Binding-site contacts:
Ligand atom O6 contacts residue TYR156 of chain 1.C at 3.3 Å (h-bond).
Ligand atom O9 contacts residue HIS176 of chain 1.C at 3.2 Å (h-bond).
Ligand atom C4 contacts residue WC81 of chain 1.T at 3.3 Å.
Ligand atom O1 contacts residue SER172 of chain 1.C at 2.6 Å (h-bond).
Ligand atom C9 contacts residue TYR156 of chain 1.C at 3.5 Å (hydrophobic).
Ligand atom C20 contacts residue ALA209 of chain 1.C at 3.4 Å (hydrophobic).
Ligand atom O5 contacts residue ALA207 of chain 1.C at 2.8 Å (h-bond).
Ligand atom O10 contacts residue GLY210 of chain 1.C at 3.3 Å.
Ligand atom C2 contacts residue WC81 of chain 1.T at 3.4 Å.
Ligand atom C11 contacts residue WC81 of chain 1.T at 3.2 Å.
Ligand atom C15 contacts residue LEU317 of chain 1.C at 3.3 Å (hydrophobic).
Ligand atom O8 contacts residue TYR213 of chain 1.C at 3.4 Å (h-bond).
Ligand atom C14 contacts residue ASP324 of chain 1.C at 3.1 Å.
Ligand atom O10 contacts residue TYR213 of chain 1.C at 2.9 Å (h-bond).
Ligand atom O7 contacts residue ALA209 of chain 1.C at 3.0 Å (h-bond).
Ligand atom N1 contacts residue GLN170 of chain 1.C at 3.1 Å (h-bond).
Ligand atom O9 contacts residue K1 of chain 1.W at 2.8 Å.
Ligand atom O5 contacts residue ALA209 of chain 1.C at 2.6 Å (h-bond).
Ligand atom O4 contacts residue ALA207 of chain 1.C at 2.9 Å (h-bond).
Ligand atom O5 contacts residue K1 of chain 1.W at 3.5 Å.
Ligand atom O4 contacts residue TYR156 of chain 1.C at 3.5 Å (h-bond).
Ligand atom O9 contacts residue FE1 of chain 1.U at 1.9 Å.
Ligand atom O9 contacts residue GLU222 of chain 1.C at 3.3 Å (salt-bridge).
Ligand atom N4 contacts residue WC81 of chain 1.T at 3.2 Å.
Ligand atom C12 contacts residue WC81 of chain 1.T at 3.5 Å.
Ligand atom C6 contacts residue TYR156 of chain 1.C at 3.3 Å (hydrophobic).
Ligand atom C4 contacts residue TYR156 of chain 1.C at 3.3 Å (hydrophobic).
Ligand atom C1 contacts residue SER172 of chain 1.C at 3.2 Å.
Ligand atom C10 contacts residue TYR156 of chain 1.C at 3.4 Å (hydrophobic).
Ligand atom O3 contacts residue ARG158 of chain 1.C at 2.8 Å (salt-bridge).
Ligand atom C18 contacts residue WC81 of chain 1.T at 3.5 Å.
Ligand atom C17 contacts residue GLY137 of chain 1.C at 3.3 Å.
Ligand atom C1 contacts residue TYR156 of chain 1.C at 3.4 Å (hydrophobic).
Ligand atom O3 contacts residue GLN170 of chain 1.C at 3.3 Å.
Ligand atom P1 contacts residue FE1 of chain 1.U at 3.1 Å.
Ligand atom O8 contacts residue HIS176 of chain 1.C at 2.9 Å (h-bond).
Ligand atom C9 contacts residue ASP324 of chain 1.C at 3.2 Å.
Ligand atom N2 contacts residue TYR156 of chain 1.C at 3.2 Å (h-bond).
Ligand atom O9 contacts residue HIS153 of chain 1.C at 3.1 Å (h-bond).
Ligand atom O8 contacts residue FE1 of chain 1.U at 3.2 Å.

Sequence of chain 1.C:
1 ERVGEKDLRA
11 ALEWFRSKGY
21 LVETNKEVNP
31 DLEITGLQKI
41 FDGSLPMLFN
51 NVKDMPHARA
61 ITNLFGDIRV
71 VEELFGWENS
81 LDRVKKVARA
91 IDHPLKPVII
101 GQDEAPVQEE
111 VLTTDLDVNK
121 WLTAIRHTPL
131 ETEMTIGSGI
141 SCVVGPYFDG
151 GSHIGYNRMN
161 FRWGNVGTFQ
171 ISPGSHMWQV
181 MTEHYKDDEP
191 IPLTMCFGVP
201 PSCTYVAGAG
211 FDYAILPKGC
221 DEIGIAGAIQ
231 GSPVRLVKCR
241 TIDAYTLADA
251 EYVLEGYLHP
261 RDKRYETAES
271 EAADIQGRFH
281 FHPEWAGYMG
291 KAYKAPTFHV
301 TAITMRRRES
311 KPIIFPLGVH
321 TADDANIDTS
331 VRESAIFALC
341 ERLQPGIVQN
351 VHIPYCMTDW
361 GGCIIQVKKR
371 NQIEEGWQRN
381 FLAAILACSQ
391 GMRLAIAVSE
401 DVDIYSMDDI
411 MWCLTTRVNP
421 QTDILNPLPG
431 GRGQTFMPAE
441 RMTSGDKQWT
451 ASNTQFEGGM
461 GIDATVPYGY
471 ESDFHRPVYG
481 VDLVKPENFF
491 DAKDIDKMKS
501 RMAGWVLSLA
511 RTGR

A protein and the small-molecule ligand that binds it are described below.
Small molecule (SMILES): Cc1cc2c3c(c1C)C(C)(C)C[C@@H](O)N3c1c(nc(O)[nH]c1=O)N2C[C@H](O)[C@H](O)[C@H](O)COP(=O)(O)O